Sequence of chain 1.E:
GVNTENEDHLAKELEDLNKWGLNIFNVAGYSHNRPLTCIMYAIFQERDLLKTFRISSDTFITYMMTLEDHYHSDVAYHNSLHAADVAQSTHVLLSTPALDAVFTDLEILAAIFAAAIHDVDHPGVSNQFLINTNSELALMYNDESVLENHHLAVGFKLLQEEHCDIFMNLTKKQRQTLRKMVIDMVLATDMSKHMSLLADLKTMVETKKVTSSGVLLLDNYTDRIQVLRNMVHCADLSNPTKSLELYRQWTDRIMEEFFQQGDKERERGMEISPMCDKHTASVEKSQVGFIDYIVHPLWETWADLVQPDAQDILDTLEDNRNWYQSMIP

Binding-site contacts:
Ligand atom C13 contacts residue TYR103 of chain 1.E at 3.7 Å (hydrophobic).
Ligand atom O10 contacts residue GLN313 of chain 1.E at 3.3 Å (h-bond).
Ligand atom C4 contacts residue GLN313 of chain 1.E at 4.0 Å.
Ligand atom CL20 contacts residue ASP262 of chain 1.E at 3.3 Å.
Ligand atom C7 contacts residue MET301 of chain 1.E at 3.4 Å (hydrophobic).
Ligand atom C21 contacts residue ASP262 of chain 1.E at 3.4 Å.
Ligand atom C19 contacts residue MET217 of chain 1.E at 3.9 Å (hydrophobic).
Ligand atom C12 contacts residue TYR103 of chain 1.E at 3.9 Å (hydrophobic).
Ligand atom C21 contacts residue MET217 of chain 1.E at 3.5 Å (hydrophobic).
Ligand atom O10 contacts residue ILE280 of chain 1.E at 3.5 Å.
Ligand atom CA contacts residue PHE316 of chain 1.E at 3.6 Å (hydrophobic).
Ligand atom C21 contacts residue THR215 of chain 1.E at 3.3 Å.
Ligand atom C19 contacts residue ASP262 of chain 1.E at 3.6 Å.
Ligand atom CL20 contacts residue LEU263 of chain 1.E at 3.2 Å.
Ligand atom N22 contacts residue THR215 of chain 1.E at 3.5 Å (h-bond).
Ligand atom C5 contacts residue GLN313 of chain 1.E at 3.4 Å.
Ligand atom C11 contacts residue TYR273 of chain 1.E at 4.0 Å (hydrophobic).
Ligand atom CL25 contacts residue HIS104 of chain 1.E at 3.8 Å.
Ligand atom C2 contacts residue PHE316 of chain 1.E at 3.4 Å (hydrophobic).
Ligand atom C6 contacts residue GLN313 of chain 1.E at 3.4 Å.
Ligand atom C11 contacts residue THR277 of chain 1.E at 3.8 Å.
Ligand atom C6 contacts residue SER312 of chain 1.E at 3.4 Å.
Ligand atom OA contacts residue PHE316 of chain 1.E at 3.3 Å.
Ligand atom C5 contacts residue ILE280 of chain 1.E at 3.9 Å (hydrophobic).
Ligand atom C9 contacts residue ILE280 of chain 1.E at 3.8 Å (hydrophobic).
Ligand atom O10 contacts residue PHE316 of chain 1.E at 4.0 Å.
Ligand atom C11 contacts residue ASN265 of chain 1.E at 3.9 Å.
Ligand atom C9 contacts residue PHE316 of chain 1.E at 3.5 Å (hydrophobic).
Ligand atom C1 contacts residue PHE316 of chain 1.E at 3.3 Å (hydrophobic).
Ligand atom C7 contacts residue SER312 of chain 1.E at 3.5 Å.
Ligand atom O3 contacts residue GLN313 of chain 1.E at 3.4 Å (h-bond).
Ligand atom C12 contacts residue ASN265 of chain 1.E at 3.8 Å.
Ligand atom N22 contacts residue MET217 of chain 1.E at 3.6 Å.
Ligand atom O3 contacts residue PHE316 of chain 1.E at 3.6 Å.
Ligand atom C11 contacts residue GLN313 of chain 1.E at 3.7 Å.
Ligand atom C6 contacts residue MET281 of chain 1.E at 3.8 Å (hydrophobic).
Ligand atom C14 contacts residue PHE316 of chain 1.E at 3.6 Å (hydrophobic).
Ligand atom C5 contacts residue MET281 of chain 1.E at 3.7 Å (hydrophobic).
Ligand atom N22 contacts residue MG1 of chain 1.Y at 3.8 Å.
Ligand atom C6 contacts residue MET301 of chain 1.E at 3.9 Å (hydrophobic).

The protein below binds the small molecule below.
Small molecule (SMILES): COc1ccc2c(Nc3c(Cl)cncc3Cl)cc(=O)oc2c1OC1CCCC1